Sequence of chain 1.D:
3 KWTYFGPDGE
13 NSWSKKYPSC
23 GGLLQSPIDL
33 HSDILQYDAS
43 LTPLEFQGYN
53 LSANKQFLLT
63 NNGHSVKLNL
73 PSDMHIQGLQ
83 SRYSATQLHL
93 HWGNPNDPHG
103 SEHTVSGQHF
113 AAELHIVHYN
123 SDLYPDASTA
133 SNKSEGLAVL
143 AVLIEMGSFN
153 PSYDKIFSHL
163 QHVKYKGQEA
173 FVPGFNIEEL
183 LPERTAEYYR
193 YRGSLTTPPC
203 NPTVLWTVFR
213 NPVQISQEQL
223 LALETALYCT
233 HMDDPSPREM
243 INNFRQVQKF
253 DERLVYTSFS

A small-molecule ligand and the protein it binds are described below.
Small molecule (SMILES): NS(=O)(=O)c1c(F)c(F)c(S(=O)(=O)CCO)c(NC2CCCCCCC2)c1F

Binding-site contacts:
Ligand atom N10 contacts residue GLU104 of chain 1.D at 3.4 Å (salt-bridge).
Ligand atom F20 contacts residue VAL119 of chain 1.D at 3.4 Å.
Ligand atom S7 contacts residue HIS91 of chain 1.D at 3.7 Å.
Ligand atom F12 contacts residue HIS91 of chain 1.D at 3.1 Å.
Ligand atom C5 contacts residue HIS91 of chain 1.D at 3.7 Å.
Ligand atom C3 contacts residue ZN1 of chain 1.K at 3.7 Å.
Ligand atom S7 contacts residue ZN1 of chain 1.K at 3.2 Å.
Ligand atom N10 contacts residue HIS117 of chain 1.D at 3.0 Å (h-bond).
Ligand atom C2 contacts residue THR199 of chain 1.D at 3.2 Å.
Ligand atom C6 contacts residue GLN89 of chain 1.D at 3.7 Å.
Ligand atom F12 contacts residue THR198 of chain 1.D at 3.7 Å.
Ligand atom O9 contacts residue HIS91 of chain 1.D at 3.5 Å.
Ligand atom C24 contacts residue ALA129 of chain 1.D at 3.6 Å (hydrophobic).
Ligand atom O8 contacts residue LEU197 of chain 1.D at 3.2 Å.
Ligand atom C3 contacts residue HIS91 of chain 1.D at 3.3 Å.
Ligand atom N19 contacts residue GLN89 of chain 1.D at 3.5 Å (h-bond).
Ligand atom O8 contacts residue THR198 of chain 1.D at 2.9 Å (h-bond).
Ligand atom C4 contacts residue HIS91 of chain 1.D at 3.3 Å.
Ligand atom C18 contacts residue TRP4 of chain 1.D at 3.7 Å (hydrophobic).
Ligand atom O17 contacts residue ASN64 of chain 1.D at 3.1 Å (h-bond).
Ligand atom N10 contacts residue THR198 of chain 1.D at 2.7 Å (h-bond).
Ligand atom F12 contacts residue ZN1 of chain 1.K at 3.0 Å.
Ligand atom F13 contacts residue THR199 of chain 1.D at 3.5 Å.
Ligand atom O21 contacts residue PRO200 of chain 1.D at 3.6 Å (h-bond).
Ligand atom C25 contacts residue SER133 of chain 1.D at 3.6 Å.
Ligand atom C3 contacts residue THR199 of chain 1.D at 3.0 Å.
Ligand atom O9 contacts residue ZN1 of chain 1.K at 3.5 Å.
Ligand atom C15 contacts residue ASN64 of chain 1.D at 3.8 Å.
Ligand atom C4 contacts residue THR199 of chain 1.D at 3.5 Å.
Ligand atom O17 contacts residue GLN89 of chain 1.D at 3.3 Å (h-bond).
Ligand atom O9 contacts residue VAL119 of chain 1.D at 3.6 Å.
Ligand atom N10 contacts residue HIS93 of chain 1.D at 3.5 Å (h-bond).
Ligand atom F12 contacts residue THR199 of chain 1.D at 3.2 Å.
Ligand atom F12 contacts residue HIS93 of chain 1.D at 3.6 Å.
Ligand atom F20 contacts residue LEU197 of chain 1.D at 3.2 Å.
Ligand atom O16 contacts residue GLN89 of chain 1.D at 3.5 Å (h-bond).
Ligand atom C24 contacts residue SER133 of chain 1.D at 3.8 Å.
Ligand atom C18 contacts residue THR199 of chain 1.D at 3.8 Å.
Ligand atom N10 contacts residue HIS91 of chain 1.D at 3.3 Å (h-bond).
Ligand atom N10 contacts residue ZN1 of chain 1.K at 1.9 Å.